Sequence of chain 1.A:
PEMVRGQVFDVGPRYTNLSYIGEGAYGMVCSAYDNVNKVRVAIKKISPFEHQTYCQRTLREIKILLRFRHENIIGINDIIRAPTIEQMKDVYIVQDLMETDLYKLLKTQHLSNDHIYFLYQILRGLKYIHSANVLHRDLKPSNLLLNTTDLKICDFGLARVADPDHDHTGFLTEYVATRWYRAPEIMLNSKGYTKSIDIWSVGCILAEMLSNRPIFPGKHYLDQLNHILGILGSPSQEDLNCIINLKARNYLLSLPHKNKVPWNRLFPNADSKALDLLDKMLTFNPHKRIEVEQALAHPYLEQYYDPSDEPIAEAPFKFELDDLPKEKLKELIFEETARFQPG

Binding-site contacts:
Ligand atom C30 contacts residue ALA60 of chain 1.A at 3.7 Å (hydrophobic).
Ligand atom O1 contacts residue ASP175 of chain 1.A at 2.7 Å (salt-bridge).
Ligand atom N21 contacts residue MET116 of chain 1.A at 2.8 Å (h-bond).
Ligand atom O6 contacts residue LYS62 of chain 1.A at 2.8 Å (salt-bridge).
Ligand atom N4 contacts residue ASP175 of chain 1.A at 3.7 Å.
Ligand atom C20 contacts residue MET116 of chain 1.A at 3.7 Å (hydrophobic).
Ligand atom C36 contacts residue THR76 of chain 1.A at 3.4 Å.
Ligand atom C24 contacts residue LYS122 of chain 1.A at 3.4 Å.
Ligand atom C35 contacts residue TYR72 of chain 1.A at 3.5 Å (hydrophobic).
Ligand atom O25 contacts residue LYS122 of chain 1.A at 2.8 Å (salt-bridge).
Ligand atom N4 contacts residue TYR44 of chain 1.A at 3.6 Å.
Ligand atom O17 contacts residue ASP175 of chain 1.A at 3.8 Å.
Ligand atom C23 contacts residue MET116 of chain 1.A at 3.4 Å (hydrophobic).
Ligand atom C37 contacts residue THR76 of chain 1.A at 3.4 Å.
Ligand atom O1 contacts residue GLY177 of chain 1.A at 3.4 Å.
Ligand atom C5 contacts residue LYS62 of chain 1.A at 3.8 Å.
Ligand atom C36 contacts residue TYR72 of chain 1.A at 3.4 Å (hydrophobic).
Ligand atom N28 contacts residue MET116 of chain 1.A at 3.0 Å (h-bond).
Ligand atom O25 contacts residue THR118 of chain 1.A at 3.7 Å.
Ligand atom N28 contacts residue ASP114 of chain 1.A at 3.8 Å.
Ligand atom C33 contacts residue ARG75 of chain 1.A at 3.6 Å.
Ligand atom C32 contacts residue TYR44 of chain 1.A at 3.6 Å (hydrophobic).
Ligand atom C34 contacts residue TYR44 of chain 1.A at 3.4 Å (hydrophobic).
Ligand atom C26 contacts residue ASP119 of chain 1.A at 3.6 Å.
Ligand atom C9 contacts residue TYR44 of chain 1.A at 3.6 Å (hydrophobic).
Ligand atom O17 contacts residue LYS62 of chain 1.A at 3.1 Å (salt-bridge).
Ligand atom C11 contacts residue TYR44 of chain 1.A at 3.7 Å (hydrophobic).
Ligand atom C29 contacts residue ASP114 of chain 1.A at 3.2 Å.
Ligand atom C11 contacts residue VAL47 of chain 1.A at 3.8 Å (hydrophobic).
Ligand atom C29 contacts residue MET116 of chain 1.A at 3.7 Å (hydrophobic).
Ligand atom C12 contacts residue VAL47 of chain 1.A at 3.8 Å (hydrophobic).
Ligand atom O1 contacts residue ARG75 of chain 1.A at 3.0 Å (salt-bridge).
Ligand atom C33 contacts residue TYR44 of chain 1.A at 3.2 Å (hydrophobic).
Ligand atom C16 contacts residue LYS62 of chain 1.A at 3.4 Å.
Ligand atom C2 contacts residue ASP175 of chain 1.A at 3.4 Å.
Ligand atom C7 contacts residue ASP175 of chain 1.A at 3.5 Å.
Ligand atom C29 contacts residue ALA60 of chain 1.A at 3.4 Å (hydrophobic).
Ligand atom CL1 contacts residue GLN113 of chain 1.A at 3.0 Å.
Ligand atom C22 contacts residue MET116 of chain 1.A at 3.6 Å (hydrophobic).
Ligand atom C23 contacts residue GLU117 of chain 1.A at 3.6 Å.

This protein binds this small molecule.
Small molecule (SMILES): O=C(CN1Cc2ccc(-c3nc(NC4CCOCC4)ncc3Cl)cc2C1=O)N[C@H](CO)c1ccccc1